This small molecule binds to this protein.
Small molecule (SMILES): N[C@@H](Cc1cc(I)c(Oc2cc(I)c(O)c(I)c2)c(I)c1)C(=O)O

Sequence of chain 1.A:
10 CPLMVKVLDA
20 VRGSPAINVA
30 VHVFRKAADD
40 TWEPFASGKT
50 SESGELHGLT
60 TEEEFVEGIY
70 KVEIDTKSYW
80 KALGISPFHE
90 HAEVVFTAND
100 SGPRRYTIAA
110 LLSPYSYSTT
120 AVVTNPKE

Binding-site contacts:
Ligand atom C3' contacts residue LEU17 of chain 2.A at 3.6 Å (hydrophobic).
Ligand atom C contacts residue GLU54 of chain 2.A at 3.4 Å.
Ligand atom N contacts residue GLU54 of chain 2.A at 3.0 Å (salt-bridge).
Ligand atom C4' contacts residue T441 of chain 2.D at 1.2 Å.
Ligand atom C contacts residue T441 of chain 2.D at 3.0 Å.
Ligand atom C2' contacts residue T441 of chain 2.D at 0.7 Å.
Ligand atom C5' contacts residue T441 of chain 2.D at 1.2 Å.
Ligand atom CA contacts residue GLU54 of chain 2.A at 3.3 Å.
Ligand atom C7 contacts residue GLU54 of chain 2.A at 3.1 Å.
Ligand atom C6 contacts residue T441 of chain 2.D at 1.6 Å.
Ligand atom C5 contacts residue T441 of chain 2.D at 0.4 Å.
Ligand atom C3' contacts residue T441 of chain 2.D at 0.9 Å.
Ligand atom C6' contacts residue T441 of chain 2.D at 0.9 Å.
Ligand atom C6' contacts residue ALA108 of chain 1.A at 3.6 Å (hydrophobic).
Ligand atom OXT contacts residue T441 of chain 2.D at 2.2 Å (h-bond).
Ligand atom C4 contacts residue T441 of chain 2.D at 0.4 Å.
Ligand atom O contacts residue GLU54 of chain 2.A at 2.9 Å (salt-bridge).
Ligand atom I5 contacts residue T441 of chain 2.D at 0.6 Å.
Ligand atom C1' contacts residue T441 of chain 2.D at 0.7 Å.
Ligand atom O4 contacts residue T441 of chain 2.D at 1.5 Å.
Ligand atom CA contacts residue T441 of chain 2.D at 2.2 Å.
Ligand atom I5' contacts residue T441 of chain 2.D at 2.0 Å.
Ligand atom C7 contacts residue LYS15 of chain 2.A at 3.3 Å.
Ligand atom I5' contacts residue LEU110 of chain 1.A at 3.5 Å.
Ligand atom C2' contacts residue LEU17 of chain 2.A at 3.7 Å (hydrophobic).
Ligand atom N contacts residue T441 of chain 2.D at 2.2 Å (h-bond).
Ligand atom I3 contacts residue LEU17 of chain 1.A at 3.2 Å.
Ligand atom C3 contacts residue T441 of chain 2.D at 0.4 Å.
Ligand atom I3' contacts residue ALA109 of chain 2.A at 2.8 Å.
Ligand atom O4' contacts residue LEU110 of chain 2.A at 3.3 Å.
Ligand atom I5 contacts residue LEU17 of chain 2.A at 3.6 Å.
Ligand atom C1 contacts residue LYS15 of chain 2.A at 3.4 Å.
Ligand atom O contacts residue LYS15 of chain 2.A at 3.2 Å (salt-bridge).
Ligand atom O4' contacts residue T441 of chain 2.D at 2.0 Å.
Ligand atom C6 contacts residue LYS15 of chain 2.A at 3.1 Å.
Ligand atom C7 contacts residue T441 of chain 2.D at 3.2 Å.
Ligand atom I3 contacts residue T441 of chain 2.D at 0.6 Å.
Ligand atom C2 contacts residue T441 of chain 2.D at 1.6 Å.
Ligand atom I3' contacts residue T441 of chain 2.D at 2.3 Å.
Ligand atom C1 contacts residue T441 of chain 2.D at 2.5 Å.

Sequence of chain 2.A:
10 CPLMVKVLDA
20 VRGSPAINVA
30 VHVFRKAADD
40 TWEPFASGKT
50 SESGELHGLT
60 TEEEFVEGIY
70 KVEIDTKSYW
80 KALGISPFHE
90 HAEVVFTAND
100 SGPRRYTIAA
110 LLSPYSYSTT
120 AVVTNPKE